Sequence of chain 1.B:
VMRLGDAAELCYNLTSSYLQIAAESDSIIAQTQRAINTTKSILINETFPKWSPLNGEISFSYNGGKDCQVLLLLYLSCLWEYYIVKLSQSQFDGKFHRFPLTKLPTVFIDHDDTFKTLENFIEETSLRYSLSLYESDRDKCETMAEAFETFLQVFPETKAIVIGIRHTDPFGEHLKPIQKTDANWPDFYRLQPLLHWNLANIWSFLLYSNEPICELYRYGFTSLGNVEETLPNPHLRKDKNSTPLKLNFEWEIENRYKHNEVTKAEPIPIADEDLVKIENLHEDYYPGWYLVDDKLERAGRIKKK

Binding-site contacts:
Ligand atom O3' contacts residue GLY167 of chain 1.B at 3.2 Å.
Ligand atom O2' contacts residue SER64 of chain 1.B at 2.9 Å (h-bond).
Ligand atom O3G contacts residue SER226 of chain 1.B at 3.6 Å.
Ligand atom N3 contacts residue SER64 of chain 1.B at 3.5 Å.
Ligand atom O1B contacts residue ASP172 of chain 1.B at 3.4 Å (salt-bridge).
Ligand atom PA contacts residue MG1 of chain 1.L at 3.3 Å.
Ligand atom O2B contacts residue ARG301 of chain 1.B at 2.9 Å (salt-bridge).
Ligand atom C2 contacts residue TYR65 of chain 1.B at 3.6 Å (hydrophobic).
Ligand atom PG contacts residue GLU300 of chain 1.B at 3.5 Å.
Ligand atom O4' contacts residue ILE166 of chain 1.B at 3.4 Å.
Ligand atom N1 contacts residue ILE112 of chain 1.B at 3.1 Å (h-bond).
Ligand atom PB contacts residue MG1 of chain 1.L at 3.3 Å.
Ligand atom N3 contacts residue TYR65 of chain 1.B at 3.7 Å.
Ligand atom O3B contacts residue MG1 of chain 1.L at 3.4 Å.
Ligand atom C2 contacts residue VAL110 of chain 1.B at 3.5 Å (hydrophobic).
Ligand atom O3' contacts residue CYS71 of chain 1.B at 3.2 Å.
Ligand atom C8 contacts residue ASN66 of chain 1.B at 3.6 Å.
Ligand atom O3G contacts residue LEU227 of chain 1.B at 2.9 Å (h-bond).
Ligand atom O2' contacts residue GLY167 of chain 1.B at 2.9 Å (h-bond).
Ligand atom O1G contacts residue LYS69 of chain 1.B at 2.9 Å (salt-bridge).
Ligand atom O2' contacts residue ILE166 of chain 1.B at 3.5 Å.
Ligand atom N1 contacts residue PHE111 of chain 1.B at 3.7 Å.
Ligand atom O1G contacts residue MG1 of chain 1.L at 2.0 Å.
Ligand atom C1' contacts residue SER64 of chain 1.B at 3.5 Å.
Ligand atom N6 contacts residue ILE112 of chain 1.B at 2.9 Å (h-bond).
Ligand atom C5 contacts residue ASN66 of chain 1.B at 3.7 Å.
Ligand atom N7 contacts residue ASN66 of chain 1.B at 3.4 Å (h-bond).
Ligand atom C2' contacts residue SER64 of chain 1.B at 3.6 Å.
Ligand atom O1G contacts residue GLU300 of chain 1.B at 3.2 Å (salt-bridge).
Ligand atom O1A contacts residue ASP70 of chain 1.B at 3.1 Å (salt-bridge).
Ligand atom PG contacts residue MG1 of chain 1.L at 3.2 Å.
Ligand atom O1G contacts residue ASP70 of chain 1.B at 2.7 Å (salt-bridge).
Ligand atom O2A contacts residue ASN66 of chain 1.B at 3.1 Å (h-bond).
Ligand atom PG contacts residue SER226 of chain 1.B at 3.6 Å.
Ligand atom O1B contacts residue MG1 of chain 1.L at 2.3 Å.
Ligand atom C4' contacts residue GLY167 of chain 1.B at 3.6 Å.
Ligand atom O2G contacts residue GLU300 of chain 1.B at 2.7 Å (salt-bridge).
Ligand atom O2G contacts residue SER226 of chain 1.B at 2.8 Å (h-bond).
Ligand atom O1A contacts residue MG1 of chain 1.L at 2.0 Å.
Ligand atom O1B contacts residue ARG301 of chain 1.B at 3.0 Å (salt-bridge).

A protein and the small-molecule ligand that binds it are described below.
Small molecule (SMILES): Nc1ncnc2c1ncn2[C@@H]1O[C@H](CO[P](=O)(O)C[P](=O)(O)OP(=O)(O)O)[C@@H](O)[C@H]1O